The small molecule below binds the protein below.
Small molecule (SMILES): CO[P](=O)(O)O[C@H]1[C@@H](O)[C@H](n2ccc(=O)[nH]c2=O)O[C@@H]1COP(=O)(O)O

Sequence of chain 1.H:
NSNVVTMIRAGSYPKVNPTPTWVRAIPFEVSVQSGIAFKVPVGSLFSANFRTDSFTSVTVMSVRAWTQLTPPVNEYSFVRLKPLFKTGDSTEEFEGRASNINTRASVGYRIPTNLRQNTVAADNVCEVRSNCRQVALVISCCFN

Binding-site contacts:
Ligand atom C5' contacts residue ARG131 of chain 1.H at 3.4 Å.
Ligand atom C4 contacts residue ARG125 of chain 1.H at 3.6 Å.
Ligand atom OP3 contacts residue ARG131 of chain 1.H at 4.5 Å.
Ligand atom C2 contacts residue ARG125 of chain 1.H at 3.8 Å.
Ligand atom O2 contacts residue ARG125 of chain 1.H at 4.0 Å.
Ligand atom P contacts residue ARG125 of chain 1.H at 3.9 Å.
Ligand atom C1' contacts residue ARG125 of chain 1.H at 4.3 Å.
Ligand atom OP2 contacts residue SER77 of chain 1.H at 3.9 Å.
Ligand atom C5 contacts residue ARG125 of chain 1.H at 3.5 Å.
Ligand atom OP2 contacts residue MET76 of chain 1.H at 4.5 Å.
Ligand atom C3' contacts residue ARG125 of chain 1.H at 3.4 Å.
Ligand atom C6 contacts residue ARG125 of chain 1.H at 3.5 Å.
Ligand atom O3' contacts residue ARG125 of chain 1.H at 4.1 Å.
Ligand atom O5' contacts residue ARG125 of chain 1.H at 3.2 Å (salt-bridge).
Ligand atom OP3 contacts residue ARG125 of chain 1.H at 2.7 Å.
Ligand atom C5' contacts residue MET76 of chain 1.H at 4.4 Å (hydrophobic).
Ligand atom P contacts residue ARG131 of chain 1.H at 3.6 Å.
Ligand atom C4' contacts residue ARG125 of chain 1.H at 4.3 Å.
Ligand atom O5' contacts residue ARG131 of chain 1.H at 2.8 Å (salt-bridge).
Ligand atom N3 contacts residue ARG125 of chain 1.H at 3.6 Å.
Ligand atom O4 contacts residue ARG125 of chain 1.H at 3.9 Å.
Ligand atom OP1 contacts residue ARG131 of chain 1.H at 3.4 Å (salt-bridge).
Ligand atom C5' contacts residue ARG125 of chain 1.H at 4.2 Å.
Ligand atom OP3 contacts residue SER77 of chain 1.H at 4.2 Å.
Ligand atom N1 contacts residue ARG125 of chain 1.H at 3.7 Å.
Ligand atom OP1 contacts residue ARG125 of chain 1.H at 3.0 Å (salt-bridge).
Ligand atom C5' contacts residue SER77 of chain 1.H at 4.5 Å.
Ligand atom C2' contacts residue ARG125 of chain 1.H at 3.7 Å.
Ligand atom OP2 contacts residue ARG131 of chain 1.H at 3.8 Å.